Binding-site contacts:
Ligand atom C7 contacts residue GLY115 of chain 1.A at 4.4 Å.
Ligand atom C10 contacts residue TYR118 of chain 1.A at 3.2 Å (hydrophobic).
Ligand atom C9 contacts residue GLY116 of chain 1.A at 4.4 Å.
Ligand atom C5 contacts residue HIS437 of chain 1.A at 3.6 Å.
Ligand atom N2 contacts residue SER197 of chain 1.A at 4.2 Å.
Ligand atom C9 contacts residue TYR118 of chain 1.A at 4.4 Å (hydrophobic).
Ligand atom C40 contacts residue HIS437 of chain 1.A at 4.2 Å.
Ligand atom C3 contacts residue SER197 of chain 1.A at 4.4 Å.
Ligand atom O4 contacts residue SER197 of chain 1.A at 4.3 Å.
Ligand atom C10 contacts residue PHE327 of chain 1.A at 4.2 Å (hydrophobic).
Ligand atom O4 contacts residue ILE441 of chain 1.A at 4.1 Å.
Ligand atom C1 contacts residue PHE327 of chain 1.A at 3.8 Å (hydrophobic).
Ligand atom C4 contacts residue HIS437 of chain 1.A at 4.3 Å.
Ligand atom C9 contacts residue GLY115 of chain 1.A at 4.1 Å.
Ligand atom C7 contacts residue TYR118 of chain 1.A at 4.0 Å (hydrophobic).
Ligand atom O4 contacts residue TRP81 of chain 1.A at 4.0 Å.
Ligand atom N2 contacts residue PHE328 of chain 1.A at 3.6 Å.
Ligand atom C5 contacts residue GLY438 of chain 1.A at 4.3 Å.
Ligand atom C7 contacts residue GLY116 of chain 1.A at 3.9 Å.
Ligand atom C7 contacts residue PHE287 of chain 1.A at 3.3 Å (hydrophobic).
Ligand atom C5 contacts residue TRP81 of chain 1.A at 3.8 Å (hydrophobic).
Ligand atom N2 contacts residue GLY116 of chain 1.A at 3.8 Å.
Ligand atom C8 contacts residue GLY115 of chain 1.A at 3.3 Å.
Ligand atom C3 contacts residue GLY115 of chain 1.A at 4.3 Å.
Ligand atom C7 contacts residue PHE328 of chain 1.A at 3.2 Å (hydrophobic).
Ligand atom C3 contacts residue HIS437 of chain 1.A at 4.1 Å.
Ligand atom C8 contacts residue SER197 of chain 1.A at 3.0 Å.
Ligand atom C10 contacts residue PHE328 of chain 1.A at 4.4 Å (hydrophobic).
Ligand atom C4 contacts residue TRP81 of chain 1.A at 4.2 Å (hydrophobic).
Ligand atom O4 contacts residue GLY438 of chain 1.A at 4.2 Å.
Ligand atom O4 contacts residue TYR127 of chain 1.A at 4.4 Å.
Ligand atom C6 contacts residue TRP81 of chain 1.A at 4.0 Å (hydrophobic).
Ligand atom C6 contacts residue PHE327 of chain 1.A at 4.3 Å (hydrophobic).
Ligand atom C4 contacts residue GLU196 of chain 1.A at 3.9 Å.
Ligand atom C8 contacts residue GLY116 of chain 1.A at 2.7 Å.
Ligand atom N2 contacts residue GLY115 of chain 1.A at 4.2 Å.
Ligand atom N2 contacts residue HIS437 of chain 1.A at 4.2 Å.
Ligand atom C8 contacts residue HIS437 of chain 1.A at 4.2 Å.
Ligand atom C6 contacts residue HIS437 of chain 1.A at 3.9 Å.
Ligand atom O4 contacts residue GLU196 of chain 1.A at 2.7 Å (salt-bridge).

Sequence of chain 1.A:
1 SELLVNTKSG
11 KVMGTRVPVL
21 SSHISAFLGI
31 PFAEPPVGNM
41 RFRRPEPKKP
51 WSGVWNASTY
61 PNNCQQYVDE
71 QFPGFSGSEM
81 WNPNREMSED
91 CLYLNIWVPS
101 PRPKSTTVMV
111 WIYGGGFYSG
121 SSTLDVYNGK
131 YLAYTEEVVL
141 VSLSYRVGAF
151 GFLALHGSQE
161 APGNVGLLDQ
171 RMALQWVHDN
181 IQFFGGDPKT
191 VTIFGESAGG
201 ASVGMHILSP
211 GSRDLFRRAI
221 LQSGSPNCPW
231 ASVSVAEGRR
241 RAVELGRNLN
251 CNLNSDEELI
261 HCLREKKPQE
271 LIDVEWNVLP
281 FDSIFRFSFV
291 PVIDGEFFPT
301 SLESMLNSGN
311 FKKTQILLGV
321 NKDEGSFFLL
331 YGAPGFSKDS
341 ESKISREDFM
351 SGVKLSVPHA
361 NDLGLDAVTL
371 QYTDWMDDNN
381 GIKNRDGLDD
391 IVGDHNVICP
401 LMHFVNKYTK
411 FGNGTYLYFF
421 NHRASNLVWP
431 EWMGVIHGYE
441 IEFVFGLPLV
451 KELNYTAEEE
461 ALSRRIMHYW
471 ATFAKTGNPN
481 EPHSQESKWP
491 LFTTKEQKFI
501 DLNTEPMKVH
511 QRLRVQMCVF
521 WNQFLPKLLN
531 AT

A protein and the small-molecule ligand that binds it are described below.
Small molecule (SMILES): C[C@@H](c1cccc(O)c1)N(C)C